A small-molecule ligand and the protein it binds are described below.
Small molecule (SMILES): CCCCCCCCCCO[C@@H]1O[C@H](CO)[C@@H](O[C@H]2O[C@H](CO)[C@@H](O)[C@H](O)[C@H]2O)[C@H](O)[C@H]1O

Sequence of chain 1.A:
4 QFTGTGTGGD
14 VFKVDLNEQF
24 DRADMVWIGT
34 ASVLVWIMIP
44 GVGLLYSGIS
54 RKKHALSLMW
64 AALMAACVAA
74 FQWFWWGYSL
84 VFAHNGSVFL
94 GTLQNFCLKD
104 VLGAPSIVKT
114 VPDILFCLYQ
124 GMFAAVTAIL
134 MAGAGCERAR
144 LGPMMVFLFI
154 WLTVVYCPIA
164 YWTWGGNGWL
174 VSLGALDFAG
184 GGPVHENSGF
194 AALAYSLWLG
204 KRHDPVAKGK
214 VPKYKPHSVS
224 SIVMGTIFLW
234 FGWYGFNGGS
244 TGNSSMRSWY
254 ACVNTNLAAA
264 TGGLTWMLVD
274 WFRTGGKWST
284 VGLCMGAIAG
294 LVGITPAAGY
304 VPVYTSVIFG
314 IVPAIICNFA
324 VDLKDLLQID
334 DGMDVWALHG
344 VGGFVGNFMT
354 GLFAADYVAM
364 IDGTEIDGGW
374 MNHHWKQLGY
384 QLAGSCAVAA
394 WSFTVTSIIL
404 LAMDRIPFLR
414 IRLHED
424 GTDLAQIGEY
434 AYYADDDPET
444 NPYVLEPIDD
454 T

Binding-site contacts:
Ligand atom C57 contacts residue TRP378 of chain 1.A at 3.7 Å (hydrophobic).
Ligand atom C4 contacts residue TRP373 of chain 1.A at 3.5 Å (hydrophobic).
Ligand atom O5 contacts residue TRP378 of chain 1.A at 4.1 Å.
Ligand atom C25 contacts residue LEU355 of chain 1.A at 4.5 Å (hydrophobic).
Ligand atom O6 contacts residue HIS376 of chain 1.A at 4.4 Å.
Ligand atom O5 contacts residue TRP373 of chain 1.A at 3.6 Å (h-bond).
Ligand atom O55 contacts residue MET374 of chain 1.A at 4.3 Å.
Ligand atom O49 contacts residue MET374 of chain 1.A at 3.6 Å (h-bond).
Ligand atom C10 contacts residue MET374 of chain 1.A at 3.6 Å (hydrophobic).
Ligand atom C9 contacts residue MET374 of chain 1.A at 4.4 Å (hydrophobic).
Ligand atom C19 contacts residue TRP373 of chain 1.A at 3.9 Å (hydrophobic).
Ligand atom O3 contacts residue MET374 of chain 1.A at 4.4 Å.
Ligand atom C4 contacts residue TRP378 of chain 1.A at 4.1 Å (hydrophobic).
Ligand atom C2 contacts residue MET374 of chain 1.A at 3.9 Å (hydrophobic).
Ligand atom O61 contacts residue TRP378 of chain 1.A at 4.4 Å.
Ligand atom C5 contacts residue MET374 of chain 1.A at 3.5 Å (hydrophobic).
Ligand atom C6 contacts residue TRP373 of chain 1.A at 4.0 Å (hydrophobic).
Ligand atom O16 contacts residue TRP373 of chain 1.A at 3.8 Å.
Ligand atom C1 contacts residue MET374 of chain 1.A at 3.9 Å (hydrophobic).
Ligand atom C9 contacts residue HIS376 of chain 1.A at 3.9 Å.
Ligand atom C22 contacts residue PHE356 of chain 1.A at 4.3 Å (hydrophobic).
Ligand atom C1 contacts residue TRP373 of chain 1.A at 3.8 Å (hydrophobic).
Ligand atom C3 contacts residue TRP373 of chain 1.A at 4.3 Å (hydrophobic).
Ligand atom C11 contacts residue HIS376 of chain 1.A at 3.3 Å.
Ligand atom O1 contacts residue MET374 of chain 1.A at 4.5 Å.
Ligand atom C2 contacts residue TRP373 of chain 1.A at 3.8 Å (hydrophobic).